Binding-site contacts:
Ligand atom O contacts residue THR223 of chain 1.A at 3.4 Å.
Ligand atom CH contacts residue ASP32 of chain 1.A at 3.3 Å.
Ligand atom OH contacts residue ASP220 of chain 1.A at 2.5 Å (salt-bridge).
Ligand atom CG2 contacts residue THR224 of chain 1.A at 3.7 Å.
Ligand atom CD2 contacts residue TYR78 of chain 1.A at 3.5 Å (hydrophobic).
Ligand atom CB contacts residue ASP32 of chain 1.A at 3.5 Å.
Ligand atom CM contacts residue GLY34 of chain 1.A at 3.6 Å.
Ligand atom O contacts residue GLY79 of chain 1.A at 2.9 Å (h-bond).
Ligand atom C contacts residue ASP80 of chain 1.A at 3.6 Å.
Ligand atom CA contacts residue THR224 of chain 1.A at 3.5 Å.
Ligand atom CB contacts residue ASP80 of chain 1.A at 3.4 Å.
Ligand atom CA contacts residue GLY222 of chain 1.A at 3.7 Å.
Ligand atom CD1 contacts residue ASP301 of chain 1.A at 3.6 Å.
Ligand atom CD1 contacts residue GLY222 of chain 1.A at 3.7 Å.
Ligand atom N contacts residue GLY222 of chain 1.A at 3.0 Å (h-bond).
Ligand atom CM contacts residue ASP220 of chain 1.A at 3.3 Å.
Ligand atom O contacts residue THR224 of chain 1.A at 3.1 Å (h-bond).
Ligand atom CG2 contacts residue TYR285 of chain 1.A at 3.5 Å (hydrophobic).
Ligand atom N contacts residue THR224 of chain 1.A at 3.0 Å (h-bond).
Ligand atom CA contacts residue GLY34 of chain 1.A at 3.6 Å.
Ligand atom OH contacts residue GLY222 of chain 1.A at 3.6 Å (h-bond).
Ligand atom N contacts residue ASP80 of chain 1.A at 3.0 Å (salt-bridge).
Ligand atom CG contacts residue GLY222 of chain 1.A at 3.5 Å.
Ligand atom CG2 contacts residue TYR227 of chain 1.A at 3.6 Å (hydrophobic).
Ligand atom O contacts residue TYR78 of chain 1.A at 3.4 Å.
Ligand atom CG1 contacts residue THR223 of chain 1.A at 3.6 Å.
Ligand atom O contacts residue GLY34 of chain 1.A at 3.5 Å (h-bond).
Ligand atom O contacts residue ASN125 of chain 1.A at 3.0 Å (h-bond).
Ligand atom CD1 contacts residue GOL1 of chain 1.R at 3.5 Å.
Ligand atom O contacts residue GLY79 of chain 1.A at 3.2 Å (h-bond).
Ligand atom O contacts residue TYR78 of chain 1.A at 3.5 Å.
Ligand atom CA contacts residue THR223 of chain 1.A at 3.6 Å.
Ligand atom CB contacts residue GLY222 of chain 1.A at 3.4 Å.
Ligand atom C contacts residue GLY34 of chain 1.A at 3.7 Å.
Ligand atom N contacts residue GLY34 of chain 1.A at 2.8 Å (h-bond).
Ligand atom OH contacts residue ASP32 of chain 1.A at 2.5 Å (salt-bridge).
Ligand atom CA contacts residue ASP80 of chain 1.A at 3.3 Å.
Ligand atom CH contacts residue ASP220 of chain 1.A at 3.5 Å.
Ligand atom CG1 contacts residue ILE303 of chain 1.A at 3.7 Å (hydrophobic).
Ligand atom O contacts residue ASP80 of chain 1.A at 3.1 Å (salt-bridge).

This small molecule binds to this protein.
Small molecule (SMILES): CC(C)CC(=O)N[C@H](C(=O)N[C@H](C(=O)N[C@@H](CC(C)C)[C@@H](O)CC(=O)N[C@@H](C)C(=O)N[C@@H](CC(C)C)[C@@H](O)CC(=O)O)C(C)C)C(C)C

Sequence of chain 1.A:
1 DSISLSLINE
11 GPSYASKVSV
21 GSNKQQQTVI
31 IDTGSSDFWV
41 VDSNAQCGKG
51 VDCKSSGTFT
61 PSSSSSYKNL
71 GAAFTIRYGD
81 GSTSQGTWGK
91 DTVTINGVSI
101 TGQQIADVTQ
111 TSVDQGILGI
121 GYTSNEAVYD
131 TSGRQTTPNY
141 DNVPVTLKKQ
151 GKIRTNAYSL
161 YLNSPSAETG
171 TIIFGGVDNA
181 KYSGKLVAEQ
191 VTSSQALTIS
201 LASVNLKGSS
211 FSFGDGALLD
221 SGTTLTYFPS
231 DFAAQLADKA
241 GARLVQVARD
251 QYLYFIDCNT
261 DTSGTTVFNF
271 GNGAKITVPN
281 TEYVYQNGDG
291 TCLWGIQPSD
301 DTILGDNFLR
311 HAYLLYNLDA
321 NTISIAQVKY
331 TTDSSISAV